Sequence of chain 1.B:
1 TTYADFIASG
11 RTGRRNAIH

Binding-site contacts:
Ligand atom O5' contacts residue VAL78 of chain 1.A at 3.2 Å.
Ligand atom N7 contacts residue THR204 of chain 1.A at 2.9 Å (h-bond).
Ligand atom N6 contacts residue GLU142 of chain 1.A at 2.9 Å (salt-bridge).
Ligand atom O1A contacts residue ASP205 of chain 1.A at 3.4 Å.
Ligand atom O3G contacts residue ASP205 of chain 1.A at 3.1 Å (salt-bridge).
Ligand atom C6 contacts residue LEU194 of chain 1.A at 3.4 Å (hydrophobic).
Ligand atom O2' contacts residue GLU148 of chain 1.A at 2.6 Å (salt-bridge).
Ligand atom O3' contacts residue GLU148 of chain 1.A at 3.0 Å (salt-bridge).
Ligand atom N6 contacts residue VAL125 of chain 1.A at 3.4 Å.
Ligand atom N1 contacts residue VAL144 of chain 1.A at 3.1 Å (h-bond).
Ligand atom O3' contacts residue ARG14 of chain 1.B at 3.0 Å (salt-bridge).
Ligand atom O3A contacts residue LYS93 of chain 1.A at 3.4 Å (salt-bridge).
Ligand atom C5 contacts residue LEU194 of chain 1.A at 3.4 Å (hydrophobic).
Ligand atom O2G contacts residue MG1 of chain 1.D at 2.1 Å.
Ligand atom O2G contacts residue ASP205 of chain 1.A at 3.0 Å (salt-bridge).
Ligand atom O2A contacts residue MG1 of chain 1.D at 2.0 Å.
Ligand atom O2G contacts residue ASP187 of chain 1.A at 3.4 Å (salt-bridge).
Ligand atom PG contacts residue ASP205 of chain 1.A at 3.3 Å.
Ligand atom PA contacts residue MG1 of chain 1.D at 3.3 Å.
Ligand atom O3' contacts residue GLU191 of chain 1.A at 2.7 Å (salt-bridge).
Ligand atom N7 contacts residue MET141 of chain 1.A at 3.4 Å.
Ligand atom C6 contacts residue ALA91 of chain 1.A at 3.4 Å (hydrophobic).
Ligand atom N3B contacts residue ASP205 of chain 1.A at 3.4 Å (salt-bridge).
Ligand atom O2G contacts residue LYS189 of chain 1.A at 2.6 Å (salt-bridge).
Ligand atom O2A contacts residue ASN192 of chain 1.A at 3.0 Å (h-bond).
Ligand atom O1B contacts residue ASP205 of chain 1.A at 3.0 Å (salt-bridge).
Ligand atom O1B contacts residue MG1 of chain 1.E at 2.0 Å.
Ligand atom O2G contacts residue ASN192 of chain 1.A at 3.4 Å (h-bond).
Ligand atom C2 contacts residue VAL144 of chain 1.A at 3.4 Å (hydrophobic).
Ligand atom O1B contacts residue LYS93 of chain 1.A at 2.9 Å (salt-bridge).
Ligand atom O1A contacts residue LYS93 of chain 1.A at 2.9 Å (salt-bridge).
Ligand atom PB contacts residue MG1 of chain 1.E at 3.2 Å.
Ligand atom N3B contacts residue MG1 of chain 1.D at 2.6 Å.
Ligand atom O1G contacts residue ALA17 of chain 1.B at 3.0 Å (h-bond).
Ligand atom O2A contacts residue ASP205 of chain 1.A at 3.0 Å (salt-bridge).
Ligand atom PG contacts residue MG1 of chain 1.E at 3.1 Å.
Ligand atom PG contacts residue MG1 of chain 1.D at 2.9 Å.
Ligand atom O3G contacts residue ALA17 of chain 1.B at 3.3 Å.
Ligand atom O3G contacts residue MG1 of chain 1.E at 2.0 Å.
Ligand atom O4' contacts residue VAL78 of chain 1.A at 3.4 Å.

A small-molecule ligand and the protein it binds are described below.
Small molecule (SMILES): Nc1ncnc2c1ncn2[C@@H]1O[C@H](CO[P](=O)(O)O[P](=O)(O)NP(=O)(O)O)[C@@H](O)[C@H]1O

Sequence of chain 1.A:
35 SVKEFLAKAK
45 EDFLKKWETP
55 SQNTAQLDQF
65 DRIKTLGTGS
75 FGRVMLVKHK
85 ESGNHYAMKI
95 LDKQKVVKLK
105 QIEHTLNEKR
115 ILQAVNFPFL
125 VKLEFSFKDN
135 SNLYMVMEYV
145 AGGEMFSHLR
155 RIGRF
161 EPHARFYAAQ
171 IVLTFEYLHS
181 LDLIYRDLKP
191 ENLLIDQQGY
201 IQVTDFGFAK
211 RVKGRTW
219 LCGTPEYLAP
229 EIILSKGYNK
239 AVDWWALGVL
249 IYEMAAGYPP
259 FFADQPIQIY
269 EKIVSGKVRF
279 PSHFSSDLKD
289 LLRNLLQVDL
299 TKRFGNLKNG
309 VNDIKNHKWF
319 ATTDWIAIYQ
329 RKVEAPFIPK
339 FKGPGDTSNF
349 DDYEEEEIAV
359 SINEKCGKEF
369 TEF